This protein binds this small molecule.
Small molecule (SMILES): C[N+](C)(C)CCCC(=O)O

Binding-site contacts:
Ligand atom O7 contacts residue HIS53 of chain 1.A at 4.3 Å.
Ligand atom C5 contacts residue THR50 of chain 1.A at 4.4 Å.
Ligand atom C6 contacts residue ALA108 of chain 1.A at 3.8 Å (hydrophobic).
Ligand atom C5 contacts residue GLN59 of chain 1.A at 3.3 Å.
Ligand atom C2 contacts residue VAL42 of chain 1.A at 4.2 Å (hydrophobic).
Ligand atom O4 contacts residue HIS55 of chain 1.A at 3.3 Å (h-bond).
Ligand atom C6 contacts residue VAL42 of chain 1.A at 4.2 Å (hydrophobic).
Ligand atom C8 contacts residue ALA40 of chain 1.A at 4.4 Å (hydrophobic).
Ligand atom C5 contacts residue HIS53 of chain 1.A at 3.9 Å.
Ligand atom O7 contacts residue LEU61 of chain 1.A at 4.2 Å.
Ligand atom C9 contacts residue ILE25 of chain 1.A at 3.9 Å (hydrophobic).
Ligand atom C6 contacts residue GLN59 of chain 1.A at 3.8 Å.
Ligand atom C5 contacts residue HIS106 of chain 1.A at 4.0 Å.
Ligand atom O7 contacts residue THR50 of chain 1.A at 3.8 Å.
Ligand atom C3 contacts residue GLN59 of chain 1.A at 4.5 Å.
Ligand atom O7 contacts residue HIS106 of chain 1.A at 3.2 Å (h-bond).
Ligand atom C5 contacts residue ALA108 of chain 1.A at 4.3 Å (hydrophobic).
Ligand atom O7 contacts residue GLN59 of chain 1.A at 4.1 Å.
Ligand atom C5 contacts residue MN1 of chain 1.G at 3.2 Å.
Ligand atom C3 contacts residue TRP120 of chain 1.A at 4.3 Å (hydrophobic).
Ligand atom C10 contacts residue TRP120 of chain 1.A at 4.3 Å (hydrophobic).
Ligand atom O4 contacts residue GLN59 of chain 1.A at 2.7 Å (h-bond).
Ligand atom O4 contacts residue HIS53 of chain 1.A at 3.0 Å (h-bond).
Ligand atom O4 contacts residue MN1 of chain 1.G at 2.2 Å.
Ligand atom O7 contacts residue MN1 of chain 1.G at 3.5 Å.
Ligand atom C8 contacts residue GLN110 of chain 1.A at 3.8 Å.
Ligand atom C6 contacts residue HIS106 of chain 1.A at 4.0 Å.
Ligand atom C2 contacts residue PHE19 of chain 1.A at 4.2 Å (hydrophobic).
Ligand atom C8 contacts residue ALA108 of chain 1.A at 4.3 Å (hydrophobic).

Sequence of chain 1.A:
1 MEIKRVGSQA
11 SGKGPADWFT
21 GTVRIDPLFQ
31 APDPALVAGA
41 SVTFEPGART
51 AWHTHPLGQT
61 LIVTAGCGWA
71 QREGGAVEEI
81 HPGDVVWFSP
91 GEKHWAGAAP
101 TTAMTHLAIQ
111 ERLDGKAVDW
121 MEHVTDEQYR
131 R